Sequence of chain 1.D:
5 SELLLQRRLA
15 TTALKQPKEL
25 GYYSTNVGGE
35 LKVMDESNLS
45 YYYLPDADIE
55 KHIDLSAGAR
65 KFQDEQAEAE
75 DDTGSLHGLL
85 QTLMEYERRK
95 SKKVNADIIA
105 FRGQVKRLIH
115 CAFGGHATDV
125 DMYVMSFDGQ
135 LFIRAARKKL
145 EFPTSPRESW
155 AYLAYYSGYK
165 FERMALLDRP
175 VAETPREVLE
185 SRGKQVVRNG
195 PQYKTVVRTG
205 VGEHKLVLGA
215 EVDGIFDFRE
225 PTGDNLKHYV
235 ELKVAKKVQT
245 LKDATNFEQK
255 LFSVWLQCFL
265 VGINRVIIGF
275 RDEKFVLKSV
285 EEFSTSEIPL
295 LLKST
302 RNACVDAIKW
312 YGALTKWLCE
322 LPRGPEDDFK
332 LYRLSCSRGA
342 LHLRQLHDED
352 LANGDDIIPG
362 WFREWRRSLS

Binding-site contacts:
Ligand atom C1' contacts residue PHE117 of chain 1.D at 3.5 Å (hydrophobic).
Ligand atom O2' contacts residue GLY162 of chain 1.D at 3.4 Å.
Ligand atom O2' contacts residue TYR159 of chain 1.D at 2.6 Å (h-bond).
Ligand atom OP3 contacts residue ASP217 of chain 1.D at 3.0 Å (salt-bridge).
Ligand atom O2' contacts residue GLY118 of chain 1.D at 2.5 Å (h-bond).
Ligand atom S contacts residue LYS254 of chain 1.D at 3.3 Å (salt-bridge).
Ligand atom P contacts residue LYS237 of chain 1.D at 3.3 Å.
Ligand atom O4' contacts residue HIS120 of chain 1.D at 3.1 Å.
Ligand atom OP3 contacts residue MN1 of chain 1.J at 2.1 Å.
Ligand atom P contacts residue MN1 of chain 1.J at 3.3 Å.
Ligand atom OP3 contacts residue GLU235 of chain 1.D at 3.0 Å (salt-bridge).
Ligand atom O3' contacts residue GLY162 of chain 1.D at 3.4 Å.
Ligand atom C5' contacts residue ALA158 of chain 1.D at 3.4 Å (hydrophobic).
Ligand atom OP1 contacts residue LEU236 of chain 1.D at 3.2 Å (h-bond).
Ligand atom P contacts residue LYS254 of chain 1.D at 3.5 Å.
Ligand atom P contacts residue MN1 of chain 1.I at 2.8 Å.
Ligand atom OP3 contacts residue MN1 of chain 1.I at 2.1 Å.
Ligand atom C1' contacts residue TYR163 of chain 1.D at 3.4 Å (hydrophobic).
Ligand atom C2 contacts residue GLN253 of chain 1.D at 3.4 Å.
Ligand atom P contacts residue GLU235 of chain 1.D at 3.4 Å.
Ligand atom OP2 contacts residue GLN261 of chain 1.D at 3.0 Å (h-bond).
Ligand atom O2 contacts residue TYR159 of chain 1.D at 3.1 Å.
Ligand atom OP1 contacts residue MN1 of chain 1.I at 2.5 Å.
Ligand atom N3 contacts residue GLN253 of chain 1.D at 3.3 Å.
Ligand atom O2 contacts residue GLY119 of chain 1.D at 3.5 Å.
Ligand atom O2 contacts residue GLN253 of chain 1.D at 3.4 Å (h-bond).
Ligand atom O4' contacts residue TYR163 of chain 1.D at 3.2 Å.
Ligand atom C5' contacts residue GLU166 of chain 1.D at 3.3 Å.
Ligand atom C5' contacts residue GLY118 of chain 1.D at 3.3 Å.
Ligand atom N1 contacts residue TYR163 of chain 1.D at 3.5 Å (h-bond).
Ligand atom O4' contacts residue TYR159 of chain 1.D at 3.5 Å.
Ligand atom OP1 contacts residue LYS237 of chain 1.D at 2.7 Å (salt-bridge).
Ligand atom OP1 contacts residue GLU235 of chain 1.D at 3.2 Å (salt-bridge).
Ligand atom O2 contacts residue GLY118 of chain 1.D at 3.5 Å.
Ligand atom C1' contacts residue HIS120 of chain 1.D at 3.5 Å.
Ligand atom O2' contacts residue PHE117 of chain 1.D at 3.3 Å.
Ligand atom O1P contacts residue LYS254 of chain 1.D at 2.8 Å (salt-bridge).
Ligand atom O2 contacts residue HIS120 of chain 1.D at 2.8 Å (h-bond).
Ligand atom OP2 contacts residue LYS237 of chain 1.D at 3.0 Å (salt-bridge).
Ligand atom O4' contacts residue GLY118 of chain 1.D at 3.1 Å.

The protein below binds the small molecule below.
Small molecule (SMILES): O=c1ccn([C@@H]2O[C@H](CO[P](=O)(O)O[C@H]3[C@@H](O)[C@H](n4ccc(=O)[nH]c4=O)O[C@@H]3CO[P](=O)(O)O[C@H]3[C@@H](O)[C@H](n4ccc(=O)[nH]c4=O)O[C@@H]3CO[P](=O)(O)O[C@H]3[C@@H](O)[C@H](n4ccc(=O)[nH]c4=O)O[C@@H]3CO[P](=O)(S)O[C@H]3[C@@H](O)[C@H](n4ccc(=O)[nH]c4=O)O[C@@H]3CO[P](=O)(S)O[C@H]3[C@@H](O)[C@H](n4ccc(=O)[nH]c4=O)O[C@@H]3COP(=O)(O)O)[C@@H](O)[C@H]2O)c(=O)[nH]1